Sequence of chain 1.D:
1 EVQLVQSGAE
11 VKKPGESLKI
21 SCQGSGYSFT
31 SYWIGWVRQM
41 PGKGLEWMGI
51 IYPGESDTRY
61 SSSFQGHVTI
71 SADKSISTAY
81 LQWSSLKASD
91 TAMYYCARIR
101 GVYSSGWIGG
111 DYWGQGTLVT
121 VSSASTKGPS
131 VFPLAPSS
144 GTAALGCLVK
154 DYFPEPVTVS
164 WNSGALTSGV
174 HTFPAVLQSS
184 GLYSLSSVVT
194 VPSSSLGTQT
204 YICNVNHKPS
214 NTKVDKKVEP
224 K

A protein and the small-molecule ligand that binds it are described below.
Small molecule (SMILES): CC(=O)N[C@H]1[C@H](O[C@H]2[C@H](O)[C@@H](NC(C)=O)CO[C@@H]2CO[C@@H]2O[C@@H](C)[C@@H](O)[C@@H](O)[C@@H]2O)O[C@H](CO)[C@@H](O[C@@H]2O[C@H](CO)[C@@H](O)[C@H](O)[C@@H]2O)[C@@H]1O

Binding-site contacts:
Ligand atom C8 contacts residue TYR103 of chain 1.D at 4.0 Å (hydrophobic).
Ligand atom C8 contacts residue PHE24 of chain 1.A at 3.7 Å (hydrophobic).
Ligand atom C8 contacts residue ALA50 of chain 1.E at 3.9 Å (hydrophobic).
Ligand atom C2 contacts residue ASN25 of chain 1.A at 2.6 Å.
Ligand atom O5 contacts residue ASN25 of chain 1.A at 2.3 Å (h-bond).
Ligand atom C3 contacts residue ASN25 of chain 1.A at 3.9 Å.
Ligand atom C3 contacts residue EDO1 of chain 1.J at 3.5 Å.
Ligand atom C8 contacts residue LEU50 of chain 1.A at 3.8 Å (hydrophobic).
Ligand atom O7 contacts residue GLY21 of chain 1.A at 3.4 Å.
Ligand atom O2 contacts residue SER53 of chain 1.E at 3.5 Å (h-bond).
Ligand atom C8 contacts residue EDO1 of chain 1.J at 3.9 Å.
Ligand atom C8 contacts residue PHE20 of chain 1.A at 3.8 Å (hydrophobic).
Ligand atom C4 contacts residue TYR49 of chain 1.E at 4.0 Å (hydrophobic).
Ligand atom C4 contacts residue EDO1 of chain 1.J at 4.0 Å.
Ligand atom C1 contacts residue ASN25 of chain 1.A at 1.5 Å.
Ligand atom O4 contacts residue EDO1 of chain 1.J at 3.9 Å.
Ligand atom O5 contacts residue TYR103 of chain 1.D at 3.5 Å.
Ligand atom O3 contacts residue VAL49 of chain 1.A at 2.9 Å.
Ligand atom O7 contacts residue VAL49 of chain 1.A at 4.0 Å.
Ligand atom C5 contacts residue ASN25 of chain 1.A at 3.6 Å.
Ligand atom C6 contacts residue TYR103 of chain 1.D at 3.5 Å (hydrophobic).
Ligand atom C2 contacts residue SER53 of chain 1.E at 3.5 Å.
Ligand atom C6 contacts residue VAL49 of chain 1.A at 3.5 Å (hydrophobic).
Ligand atom C5 contacts residue TYR103 of chain 1.D at 3.8 Å (hydrophobic).
Ligand atom C7 contacts residue GLY21 of chain 1.A at 3.6 Å.
Ligand atom C2 contacts residue EDO1 of chain 1.J at 3.7 Å.
Ligand atom C5 contacts residue EDO1 of chain 1.J at 3.8 Å.
Ligand atom C1 contacts residue EDO1 of chain 1.J at 3.7 Å.
Ligand atom C1 contacts residue SER53 of chain 1.E at 4.0 Å.
Ligand atom O5 contacts residue TYR49 of chain 1.E at 3.6 Å.
Ligand atom C8 contacts residue GLY21 of chain 1.A at 3.8 Å.
Ligand atom N2 contacts residue ASN25 of chain 1.A at 3.1 Å (h-bond).
Ligand atom C8 contacts residue SER31 of chain 1.E at 3.6 Å.
Ligand atom C7 contacts residue EDO1 of chain 1.J at 3.9 Å.
Ligand atom O4 contacts residue TYR49 of chain 1.E at 2.7 Å (h-bond).
Ligand atom O4 contacts residue ARG100 of chain 1.D at 3.6 Å.
Ligand atom N2 contacts residue EDO1 of chain 1.J at 2.9 Å (h-bond).
Ligand atom C1 contacts residue TYR103 of chain 1.D at 4.0 Å (hydrophobic).
Ligand atom C7 contacts residue ASN25 of chain 1.A at 4.0 Å.
Ligand atom O6 contacts residue VAL49 of chain 1.A at 3.4 Å.

Sequence of chain 1.E:
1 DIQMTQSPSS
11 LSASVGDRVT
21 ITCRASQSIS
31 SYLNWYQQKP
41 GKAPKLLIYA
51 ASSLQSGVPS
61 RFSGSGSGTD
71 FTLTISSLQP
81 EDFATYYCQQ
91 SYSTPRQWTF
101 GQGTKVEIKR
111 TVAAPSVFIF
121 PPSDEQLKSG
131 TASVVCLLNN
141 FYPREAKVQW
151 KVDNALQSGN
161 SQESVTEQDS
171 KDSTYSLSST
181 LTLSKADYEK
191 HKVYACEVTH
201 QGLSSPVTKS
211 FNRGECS

Sequence of chain 1.A:
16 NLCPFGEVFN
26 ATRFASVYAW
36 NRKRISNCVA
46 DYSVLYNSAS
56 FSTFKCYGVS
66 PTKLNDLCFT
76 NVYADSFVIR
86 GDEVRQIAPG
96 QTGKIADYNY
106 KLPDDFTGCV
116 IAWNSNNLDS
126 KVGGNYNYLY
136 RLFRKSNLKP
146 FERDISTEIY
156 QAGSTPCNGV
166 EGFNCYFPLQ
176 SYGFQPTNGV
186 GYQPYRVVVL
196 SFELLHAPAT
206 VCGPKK